Binding-site contacts:
Ligand atom C3 contacts residue ASP99 of chain 2.A at 3.2 Å.
Ligand atom O7A contacts residue DLY2 of chain 2.C at 3.8 Å.
Ligand atom O4 contacts residue ASP104 of chain 2.A at 3.3 Å (salt-bridge).
Ligand atom O3 contacts residue ASP101 of chain 2.A at 3.0 Å (salt-bridge).
Ligand atom C2 contacts residue GLY114 of chain 1.A at 3.4 Å.
Ligand atom C1M contacts residue GLY114 of chain 1.A at 3.6 Å.
Ligand atom O4 contacts residue CA1 of chain 2.E at 2.6 Å.
Ligand atom C4 contacts residue SER22 of chain 2.A at 3.6 Å.
Ligand atom O2 contacts residue ASN21 of chain 2.A at 3.1 Å (h-bond).
Ligand atom C7 contacts residue LYS1 of chain 2.C at 1.4 Å.
Ligand atom C6 contacts residue DLE4 of chain 2.C at 3.6 Å.
Ligand atom O5 contacts residue SER22 of chain 2.A at 3.4 Å (h-bond).
Ligand atom C4 contacts residue ASP104 of chain 2.A at 3.2 Å.
Ligand atom O3 contacts residue ASP99 of chain 2.A at 2.6 Å (salt-bridge).
Ligand atom C5 contacts residue LYS1 of chain 2.C at 3.5 Å.
Ligand atom O5 contacts residue SER23 of chain 2.A at 2.8 Å (h-bond).
Ligand atom O5 contacts residue LYS1 of chain 2.C at 3.7 Å.
Ligand atom C3 contacts residue ASP104 of chain 2.A at 3.8 Å.
Ligand atom O2 contacts residue GLY114 of chain 1.A at 2.5 Å (h-bond).
Ligand atom C4 contacts residue CA1 of chain 2.F at 3.8 Å.
Ligand atom O2 contacts residue SER22 of chain 2.A at 3.5 Å.
Ligand atom C4 contacts residue ASP96 of chain 2.A at 3.4 Å.
Ligand atom C2 contacts residue CA1 of chain 2.F at 3.5 Å.
Ligand atom C5 contacts residue SER22 of chain 2.A at 3.4 Å.
Ligand atom C5 contacts residue ASP96 of chain 2.A at 3.8 Å.
Ligand atom C4 contacts residue CA1 of chain 2.E at 3.4 Å.
Ligand atom O3 contacts residue CA1 of chain 2.F at 2.5 Å.
Ligand atom O3 contacts residue ASP104 of chain 2.A at 3.1 Å (salt-bridge).
Ligand atom O7A contacts residue LYS1 of chain 2.C at 2.5 Å (salt-bridge).
Ligand atom O3 contacts residue CA1 of chain 2.E at 2.5 Å.
Ligand atom O2 contacts residue CA1 of chain 2.F at 2.5 Å.
Ligand atom C6 contacts residue LYS1 of chain 2.C at 2.4 Å.
Ligand atom O7A contacts residue SER23 of chain 2.A at 3.8 Å.
Ligand atom C1 contacts residue SER23 of chain 2.A at 3.8 Å.
Ligand atom O4 contacts residue GLU95 of chain 2.A at 3.5 Å (salt-bridge).
Ligand atom C3 contacts residue CA1 of chain 2.F at 3.4 Å.
Ligand atom C1M contacts residue SER23 of chain 2.A at 3.6 Å.
Ligand atom O7A contacts residue DLE4 of chain 2.C at 3.6 Å.
Ligand atom O4 contacts residue ASP96 of chain 2.A at 2.5 Å (salt-bridge).
Ligand atom C3 contacts residue CA1 of chain 2.E at 3.4 Å.

A protein and the small-molecule ligand that binds it are described below.
Small molecule (SMILES): C[C@@H]1O[C@@H](CC(=O)O)[C@@H](O)[C@H](O)[C@@H]1O

Sequence of chain 2.C:
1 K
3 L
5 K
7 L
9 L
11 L

Sequence of chain 1.A:
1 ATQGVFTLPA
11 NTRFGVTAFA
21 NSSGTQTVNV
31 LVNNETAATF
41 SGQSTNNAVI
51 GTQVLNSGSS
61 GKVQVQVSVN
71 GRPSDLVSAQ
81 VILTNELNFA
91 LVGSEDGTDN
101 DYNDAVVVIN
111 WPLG

Sequence of chain 2.A:
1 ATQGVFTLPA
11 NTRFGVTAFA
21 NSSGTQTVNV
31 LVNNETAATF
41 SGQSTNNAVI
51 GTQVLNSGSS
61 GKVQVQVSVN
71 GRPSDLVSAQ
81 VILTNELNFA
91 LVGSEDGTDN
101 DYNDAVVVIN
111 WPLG